The protein below binds the small molecule below.
Small molecule (SMILES): OC[C@H]1O[C@H](O[C@H]2[C@H](O)[C@@H](O)[C@@H](O)O[C@@H]2CO)[C@H](O)[C@@H](O)[C@@H]1O

Sequence of chain 1.B:
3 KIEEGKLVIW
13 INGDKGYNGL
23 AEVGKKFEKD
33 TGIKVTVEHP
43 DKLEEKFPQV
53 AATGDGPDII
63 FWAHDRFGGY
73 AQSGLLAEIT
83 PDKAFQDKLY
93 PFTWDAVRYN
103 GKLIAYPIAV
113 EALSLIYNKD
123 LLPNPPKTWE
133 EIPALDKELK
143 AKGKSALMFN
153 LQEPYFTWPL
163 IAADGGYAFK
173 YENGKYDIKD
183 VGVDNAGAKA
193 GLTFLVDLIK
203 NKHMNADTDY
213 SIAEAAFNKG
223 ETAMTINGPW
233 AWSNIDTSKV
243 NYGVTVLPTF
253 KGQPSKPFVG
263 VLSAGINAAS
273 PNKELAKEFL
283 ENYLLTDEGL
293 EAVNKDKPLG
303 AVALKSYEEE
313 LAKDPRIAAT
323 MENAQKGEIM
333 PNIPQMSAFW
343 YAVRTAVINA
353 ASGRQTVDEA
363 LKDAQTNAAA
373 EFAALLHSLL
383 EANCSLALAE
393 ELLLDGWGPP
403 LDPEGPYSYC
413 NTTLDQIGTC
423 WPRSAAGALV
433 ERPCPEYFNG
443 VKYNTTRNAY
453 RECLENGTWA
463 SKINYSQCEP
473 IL

Binding-site contacts:
Ligand atom O3 contacts residue TRP64 of chain 1.B at 3.2 Å (h-bond).
Ligand atom C6 contacts residue TYR157 of chain 1.B at 3.9 Å (hydrophobic).
Ligand atom C1 contacts residue ASP16 of chain 1.B at 3.6 Å.
Ligand atom C2 contacts residue GLU113 of chain 1.B at 3.6 Å.
Ligand atom O1 contacts residue ASN14 of chain 1.B at 3.5 Å (h-bond).
Ligand atom C4 contacts residue ARG68 of chain 1.B at 3.9 Å.
Ligand atom C1 contacts residue LYS17 of chain 1.B at 3.4 Å.
Ligand atom O4 contacts residue ARG346 of chain 1.B at 3.7 Å.
Ligand atom O1 contacts residue LYS17 of chain 1.B at 2.8 Å (salt-bridge).
Ligand atom O4 contacts residue TRP342 of chain 1.B at 3.7 Å.
Ligand atom O3 contacts residue ASP67 of chain 1.B at 2.7 Å (salt-bridge).
Ligand atom C4 contacts residue TRP342 of chain 1.B at 3.5 Å (hydrophobic).
Ligand atom C1 contacts residue TRP232 of chain 1.B at 3.8 Å (hydrophobic).
Ligand atom C3 contacts residue TRP64 of chain 1.B at 3.5 Å (hydrophobic).
Ligand atom C2 contacts residue ASP67 of chain 1.B at 3.4 Å.
Ligand atom O6 contacts residue PRO156 of chain 1.B at 3.4 Å.
Ligand atom O6 contacts residue GLU155 of chain 1.B at 3.0 Å (salt-bridge).
Ligand atom C3 contacts residue ARG68 of chain 1.B at 4.0 Å.
Ligand atom O6 contacts residue TYR157 of chain 1.B at 3.1 Å (h-bond).
Ligand atom O5 contacts residue TYR157 of chain 1.B at 3.3 Å.
Ligand atom C2 contacts residue LYS17 of chain 1.B at 3.7 Å.
Ligand atom O3 contacts residue TRP342 of chain 1.B at 3.9 Å.
Ligand atom C6 contacts residue PRO156 of chain 1.B at 3.7 Å (hydrophobic).
Ligand atom C6 contacts residue TRP342 of chain 1.B at 3.6 Å (hydrophobic).
Ligand atom C1 contacts residue TYR157 of chain 1.B at 3.5 Å (hydrophobic).
Ligand atom O3 contacts residue GLU113 of chain 1.B at 3.8 Å.
Ligand atom O2 contacts residue LYS17 of chain 1.B at 2.9 Å (salt-bridge).
Ligand atom O5 contacts residue TRP342 of chain 1.B at 3.9 Å.
Ligand atom O2 contacts residue GLU113 of chain 1.B at 2.9 Å (salt-bridge).
Ligand atom O2 contacts residue TRP64 of chain 1.B at 3.2 Å (h-bond).
Ligand atom C3 contacts residue ASP67 of chain 1.B at 3.5 Å.
Ligand atom O3 contacts residue ARG68 of chain 1.B at 2.9 Å (salt-bridge).
Ligand atom C6 contacts residue ARG346 of chain 1.B at 3.9 Å.
Ligand atom O2 contacts residue ALA65 of chain 1.B at 3.4 Å.
Ligand atom O1 contacts residue ASP16 of chain 1.B at 2.9 Å (salt-bridge).
Ligand atom O2 contacts residue ASP67 of chain 1.B at 2.9 Å (salt-bridge).
Ligand atom C2 contacts residue TRP64 of chain 1.B at 3.9 Å (hydrophobic).
Ligand atom C6 contacts residue GLU155 of chain 1.B at 3.7 Å.
Ligand atom O3 contacts residue ALA65 of chain 1.B at 3.4 Å.
Ligand atom O4 contacts residue ARG68 of chain 1.B at 2.8 Å (salt-bridge).